Binding-site contacts:
Ligand atom O2 contacts residue PHE98 of chain 1.B at 3.5 Å.
Ligand atom C12 contacts residue LEU104 of chain 1.B at 3.8 Å (hydrophobic).
Ligand atom C5 contacts residue PHE98 of chain 1.B at 3.6 Å (hydrophobic).
Ligand atom C7 contacts residue PHE98 of chain 1.B at 3.8 Å (hydrophobic).
Ligand atom C1 contacts residue TYR160 of chain 1.B at 3.6 Å (hydrophobic).
Ligand atom C13 contacts residue TYR160 of chain 1.B at 3.6 Å (hydrophobic).
Ligand atom C11 contacts residue LEU104 of chain 1.B at 3.5 Å (hydrophobic).
Ligand atom N2 contacts residue ALA99 of chain 1.B at 2.8 Å (h-bond).
Ligand atom O1 contacts residue NAD1 of chain 1.E at 2.5 Å (h-bond).
Ligand atom C10 contacts residue SER202 of chain 1.B at 3.6 Å.
Ligand atom C21 contacts residue ASN159 of chain 1.B at 3.5 Å.
Ligand atom N1 contacts residue ALA99 of chain 1.B at 2.9 Å (h-bond).
Ligand atom N1 contacts residue LEU104 of chain 1.B at 3.7 Å.
Ligand atom C13 contacts residue TYR150 of chain 1.B at 3.5 Å (hydrophobic).
Ligand atom C20 contacts residue PRO158 of chain 1.B at 3.6 Å (hydrophobic).
Ligand atom C18 contacts residue TYR160 of chain 1.B at 3.7 Å (hydrophobic).
Ligand atom C14 contacts residue NAD1 of chain 1.E at 3.4 Å.
Ligand atom C22 contacts residue TYR160 of chain 1.B at 3.7 Å (hydrophobic).
Ligand atom O2 contacts residue ALA99 of chain 1.B at 3.8 Å.
Ligand atom C10 contacts residue ALA200 of chain 1.B at 3.7 Å (hydrophobic).
Ligand atom O1 contacts residue TYR160 of chain 1.B at 2.7 Å (h-bond).
Ligand atom C21 contacts residue ILE204 of chain 1.B at 3.7 Å (hydrophobic).
Ligand atom C12 contacts residue ALA200 of chain 1.B at 3.3 Å (hydrophobic).
Ligand atom N4 contacts residue NAD1 of chain 1.E at 3.4 Å.
Ligand atom C22 contacts residue ILE204 of chain 1.B at 3.7 Å (hydrophobic).
Ligand atom C2 contacts residue ALA200 of chain 1.B at 3.7 Å (hydrophobic).
Ligand atom C20 contacts residue TYR160 of chain 1.B at 3.6 Å (hydrophobic).
Ligand atom C9 contacts residue SER202 of chain 1.B at 3.5 Å.
Ligand atom C17 contacts residue PHE207 of chain 1.B at 3.8 Å (hydrophobic).
Ligand atom C17 contacts residue TYR150 of chain 1.B at 3.8 Å (hydrophobic).
Ligand atom C6 contacts residue LEU104 of chain 1.B at 3.5 Å (hydrophobic).
Ligand atom C23 contacts residue TYR160 of chain 1.B at 3.5 Å (hydrophobic).
Ligand atom N1 contacts residue PHE98 of chain 1.B at 3.4 Å.
Ligand atom C7 contacts residue ALA99 of chain 1.B at 3.8 Å (hydrophobic).
Ligand atom C13 contacts residue NAD1 of chain 1.E at 3.4 Å.
Ligand atom C21 contacts residue TYR160 of chain 1.B at 3.5 Å (hydrophobic).
Ligand atom C1 contacts residue NAD1 of chain 1.E at 3.4 Å.
Ligand atom C19 contacts residue MET210 of chain 1.B at 3.6 Å (hydrophobic).
Ligand atom C6 contacts residue ALA99 of chain 1.B at 3.4 Å (hydrophobic).
Ligand atom C5 contacts residue ALA99 of chain 1.B at 3.5 Å (hydrophobic).

Sequence of chain 1.B:
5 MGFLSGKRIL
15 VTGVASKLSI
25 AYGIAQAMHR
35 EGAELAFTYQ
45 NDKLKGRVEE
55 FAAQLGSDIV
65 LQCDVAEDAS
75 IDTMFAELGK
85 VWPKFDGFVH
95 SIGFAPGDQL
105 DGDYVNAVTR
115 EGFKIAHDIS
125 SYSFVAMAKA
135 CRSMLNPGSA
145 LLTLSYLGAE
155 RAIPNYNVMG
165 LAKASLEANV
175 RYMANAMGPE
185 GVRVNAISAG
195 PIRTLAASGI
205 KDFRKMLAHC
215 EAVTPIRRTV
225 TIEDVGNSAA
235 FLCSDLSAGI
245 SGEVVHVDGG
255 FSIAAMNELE

The small molecule below binds the protein below.
Small molecule (SMILES): Cc1c(CN(C)C(=O)/C=C/c2cnc3c(c2)CC[C@H](N)C(=O)N3)oc2ccccc12